Binding-site contacts:
Ligand atom O2 contacts residue SER10 of chain 1.A at 2.5 Å (h-bond).
Ligand atom O2 contacts residue TYR11 of chain 1.A at 4.1 Å.
Ligand atom C5 contacts residue CYS204 of chain 1.A at 4.2 Å (hydrophobic).
Ligand atom O4 contacts residue TYR11 of chain 1.A at 4.3 Å.
Ligand atom O5 contacts residue CYS204 of chain 1.A at 3.1 Å.
Ligand atom O3 contacts residue PRO111 of chain 1.A at 3.7 Å.
Ligand atom N1 contacts residue CYS204 of chain 1.A at 3.8 Å.
Ligand atom C2 contacts residue SER10 of chain 1.A at 3.4 Å.
Ligand atom N2 contacts residue CYS204 of chain 1.A at 4.0 Å.
Ligand atom O1 contacts residue TYR11 of chain 1.A at 3.6 Å.
Ligand atom N2 contacts residue PRO205 of chain 1.A at 4.4 Å.
Ligand atom C6 contacts residue CYS204 of chain 1.A at 3.6 Å (hydrophobic).
Ligand atom C3 contacts residue PRO111 of chain 1.A at 4.4 Å (hydrophobic).
Ligand atom O1 contacts residue CYS9 of chain 1.A at 3.5 Å.
Ligand atom O1 contacts residue CYS204 of chain 1.A at 3.9 Å.
Ligand atom O1 contacts residue SER10 of chain 1.A at 2.9 Å (h-bond).
Ligand atom O3 contacts residue TYR11 of chain 1.A at 2.6 Å (h-bond).
Ligand atom C4 contacts residue TYR11 of chain 1.A at 3.8 Å (hydrophobic).
Ligand atom C4 contacts residue PRO111 of chain 1.A at 3.7 Å (hydrophobic).
Ligand atom O3 contacts residue CYS204 of chain 1.A at 3.5 Å (h-bond).
Ligand atom C4 contacts residue CYS204 of chain 1.A at 4.2 Å (hydrophobic).
Ligand atom C3 contacts residue CYS204 of chain 1.A at 4.4 Å (hydrophobic).
Ligand atom C2 contacts residue TYR11 of chain 1.A at 3.7 Å (hydrophobic).
Ligand atom O4 contacts residue PRO111 of chain 1.A at 3.4 Å.
Ligand atom C1 contacts residue TYR11 of chain 1.A at 4.2 Å (hydrophobic).
Ligand atom O5 contacts residue PRO111 of chain 1.A at 3.4 Å.

A protein and the small-molecule ligand that binds it are described below.
Small molecule (SMILES): NC(=O)CN(CC(=O)O)CC(=O)O

Sequence of chain 1.A:
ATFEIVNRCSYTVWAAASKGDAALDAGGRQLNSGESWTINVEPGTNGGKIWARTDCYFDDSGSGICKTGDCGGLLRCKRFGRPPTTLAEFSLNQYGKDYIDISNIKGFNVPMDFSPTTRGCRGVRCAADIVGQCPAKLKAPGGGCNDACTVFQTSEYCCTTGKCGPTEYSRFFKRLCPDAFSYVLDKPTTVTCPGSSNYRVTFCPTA